Binding-site contacts:
Ligand atom O1 contacts residue ZN1 of chain 1.F at 3.6 Å.
Ligand atom P contacts residue HIS335 of chain 1.B at 3.5 Å.
Ligand atom O1P contacts residue GLU415 of chain 1.B at 2.5 Å (salt-bridge).
Ligand atom OXT contacts residue HIS459 of chain 1.B at 3.4 Å.
Ligand atom C contacts residue GLU415 of chain 1.B at 3.7 Å.
Ligand atom O1P contacts residue ZN1 of chain 1.F at 1.8 Å.
Ligand atom CD2 contacts residue VAL332 of chain 1.B at 3.7 Å (hydrophobic).
Ligand atom O2P contacts residue GLU336 of chain 1.B at 2.9 Å (salt-bridge).
Ligand atom O2P contacts residue HIS335 of chain 1.B at 3.0 Å (h-bond).
Ligand atom O1P contacts residue HIS335 of chain 1.B at 3.2 Å (h-bond).
Ligand atom NE1 contacts residue ASN265 of chain 1.B at 3.4 Å (h-bond).
Ligand atom O1P contacts residue HIS339 of chain 1.B at 3.5 Å (h-bond).
Ligand atom CA contacts residue HIS335 of chain 1.B at 3.6 Å.
Ligand atom NE1 contacts residue SER264 of chain 1.B at 3.0 Å (h-bond).
Ligand atom O contacts residue ARG465 of chain 1.B at 2.9 Å (salt-bridge).
Ligand atom CH2 contacts residue ASN442 of chain 1.B at 3.6 Å.
Ligand atom P contacts residue GLU336 of chain 1.B at 3.2 Å.
Ligand atom N contacts residue ZN1 of chain 1.F at 3.6 Å.
Ligand atom O2P contacts residue HIS339 of chain 1.B at 2.8 Å (h-bond).
Ligand atom O2 contacts residue ASN265 of chain 1.B at 3.8 Å.
Ligand atom CD11 contacts residue ASN265 of chain 1.B at 3.5 Å.
Ligand atom O6 contacts residue HIS459 of chain 1.B at 3.1 Å (h-bond).
Ligand atom CB contacts residue GLU336 of chain 1.B at 3.5 Å.
Ligand atom P contacts residue HIS339 of chain 1.B at 3.6 Å.
Ligand atom CE2 contacts residue SER264 of chain 1.B at 3.5 Å.
Ligand atom O6 contacts residue ASN265 of chain 1.B at 3.5 Å (h-bond).
Ligand atom P contacts residue GLU415 of chain 1.B at 3.7 Å.
Ligand atom CD1 contacts residue VAL332 of chain 1.B at 3.6 Å (hydrophobic).
Ligand atom C6 contacts residue HIS459 of chain 1.B at 3.5 Å.
Ligand atom CZ2 contacts residue ASN442 of chain 1.B at 3.4 Å.
Ligand atom CD1 contacts residue LEU438 of chain 1.B at 3.0 Å (hydrophobic).
Ligand atom CD2 contacts residue LEU435 of chain 1.B at 3.6 Å (hydrophobic).
Ligand atom O contacts residue GLU415 of chain 1.B at 3.1 Å (salt-bridge).
Ligand atom CZ2 contacts residue SER264 of chain 1.B at 3.4 Å.
Ligand atom N contacts residue GLU336 of chain 1.B at 2.6 Å (salt-bridge).
Ligand atom C7 contacts residue HIS459 of chain 1.B at 3.3 Å.
Ligand atom O5 contacts residue HIS459 of chain 1.B at 3.7 Å.
Ligand atom CA contacts residue GLU336 of chain 1.B at 3.5 Å.
Ligand atom P contacts residue ZN1 of chain 1.F at 2.4 Å.
Ligand atom O2P contacts residue ZN1 of chain 1.F at 2.1 Å.

Sequence of chain 1.B:
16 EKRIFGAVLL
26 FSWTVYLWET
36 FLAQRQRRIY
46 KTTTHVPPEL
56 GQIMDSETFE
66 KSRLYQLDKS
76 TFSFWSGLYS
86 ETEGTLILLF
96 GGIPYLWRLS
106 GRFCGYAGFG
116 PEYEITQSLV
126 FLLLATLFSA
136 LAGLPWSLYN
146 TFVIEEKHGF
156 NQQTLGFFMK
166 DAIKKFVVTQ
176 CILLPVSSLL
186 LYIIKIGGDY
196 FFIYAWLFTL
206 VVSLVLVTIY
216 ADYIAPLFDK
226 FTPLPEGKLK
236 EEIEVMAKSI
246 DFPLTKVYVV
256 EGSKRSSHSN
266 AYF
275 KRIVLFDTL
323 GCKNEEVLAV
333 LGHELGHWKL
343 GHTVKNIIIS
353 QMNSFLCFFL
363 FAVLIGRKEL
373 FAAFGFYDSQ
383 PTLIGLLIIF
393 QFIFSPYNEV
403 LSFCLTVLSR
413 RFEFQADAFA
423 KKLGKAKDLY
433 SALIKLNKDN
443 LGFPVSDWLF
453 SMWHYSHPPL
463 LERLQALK

The protein below binds the small molecule below.
Small molecule (SMILES): CC(C)C[C@H](N[P](=O)(O)O[C@@H]1O[C@@H](C)[C@H](O)[C@@H](O)[C@H]1O)C(=O)N[C@@H](Cc1c[nH]c2ccccc12)C(=O)O